The protein below binds the small molecule below.
Small molecule (SMILES): CN(c1ncnc2[nH]c3cc(Cl)ccc3c12)[C@H]1CCCN(CCC#N)C1

Sequence of chain 1.A:
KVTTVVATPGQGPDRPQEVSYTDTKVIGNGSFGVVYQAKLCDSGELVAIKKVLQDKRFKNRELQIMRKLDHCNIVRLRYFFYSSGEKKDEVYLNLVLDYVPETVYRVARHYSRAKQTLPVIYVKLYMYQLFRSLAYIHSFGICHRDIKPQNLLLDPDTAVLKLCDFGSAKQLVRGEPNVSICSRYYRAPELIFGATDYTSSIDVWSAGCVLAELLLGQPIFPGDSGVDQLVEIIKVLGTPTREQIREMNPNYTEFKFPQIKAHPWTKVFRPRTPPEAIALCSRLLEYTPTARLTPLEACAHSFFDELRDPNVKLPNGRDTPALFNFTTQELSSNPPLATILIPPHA

Binding-site contacts:
Ligand atom N5 contacts residue ASP108 of chain 1.A at 2.9 Å (salt-bridge).
Ligand atom C18 contacts residue ASP108 of chain 1.A at 3.8 Å.
Ligand atom N4 contacts residue VAL110 of chain 1.A at 3.0 Å (h-bond).
Ligand atom CL contacts residue CYS174 of chain 1.A at 3.9 Å.
Ligand atom CL contacts residue VAL85 of chain 1.A at 3.9 Å.
Ligand atom N2 contacts residue PHE42 of chain 1.A at 3.8 Å.
Ligand atom C14 contacts residue ASP175 of chain 1.A at 3.3 Å.
Ligand atom C contacts residue CYS174 of chain 1.A at 3.7 Å (hydrophobic).
Ligand atom C13 contacts residue ASN161 of chain 1.A at 3.4 Å.
Ligand atom C2 contacts residue CYS174 of chain 1.A at 3.8 Å (hydrophobic).
Ligand atom N4 contacts residue ASP108 of chain 1.A at 3.9 Å.
Ligand atom C13 contacts residue ASP175 of chain 1.A at 3.4 Å.
Ligand atom C4 contacts residue LEU163 of chain 1.A at 3.7 Å (hydrophobic).
Ligand atom N contacts residue LEU163 of chain 1.A at 3.8 Å.
Ligand atom C1 contacts residue CYS174 of chain 1.A at 3.6 Å (hydrophobic).
Ligand atom N2 contacts residue ASP175 of chain 1.A at 3.4 Å.
Ligand atom N5 contacts residue ALA58 of chain 1.A at 3.3 Å.
Ligand atom N3 contacts residue VAL110 of chain 1.A at 3.5 Å (h-bond).
Ligand atom C5 contacts residue LEU163 of chain 1.A at 3.8 Å (hydrophobic).
Ligand atom C4 contacts residue ALA58 of chain 1.A at 3.8 Å (hydrophobic).
Ligand atom N4 contacts residue TYR109 of chain 1.A at 3.5 Å.
Ligand atom C18 contacts residue LEU163 of chain 1.A at 3.6 Å (hydrophobic).
Ligand atom C14 contacts residue PHE42 of chain 1.A at 3.7 Å (hydrophobic).
Ligand atom CL contacts residue ASP175 of chain 1.A at 3.7 Å.
Ligand atom N3 contacts residue ILE37 of chain 1.A at 3.7 Å.
Ligand atom C17 contacts residue VAL110 of chain 1.A at 2.9 Å (hydrophobic).
Ligand atom N5 contacts residue LEU163 of chain 1.A at 3.6 Å.
Ligand atom C13 contacts residue PHE42 of chain 1.A at 3.8 Å (hydrophobic).
Ligand atom CL contacts residue LEU107 of chain 1.A at 3.7 Å.
Ligand atom C12 contacts residue ASN161 of chain 1.A at 3.3 Å.
Ligand atom N4 contacts residue ALA58 of chain 1.A at 3.9 Å.
Ligand atom C6 contacts residue LEU163 of chain 1.A at 3.8 Å (hydrophobic).
Ligand atom N2 contacts residue LYS60 of chain 1.A at 3.0 Å (salt-bridge).
Ligand atom C7 contacts residue LEU163 of chain 1.A at 3.8 Å (hydrophobic).
Ligand atom C16 contacts residue THR113 of chain 1.A at 3.7 Å.
Ligand atom C17 contacts residue TYR109 of chain 1.A at 3.5 Å (hydrophobic).
Ligand atom C10 contacts residue PHE42 of chain 1.A at 3.6 Å (hydrophobic).
Ligand atom C11 contacts residue PHE42 of chain 1.A at 3.5 Å (hydrophobic).
Ligand atom C3 contacts residue LEU107 of chain 1.A at 3.9 Å (hydrophobic).
Ligand atom C18 contacts residue ALA58 of chain 1.A at 3.6 Å (hydrophobic).